The small molecule below binds the protein below.
Small molecule (SMILES): CC(C)C[C@H](NC(=O)[C@@H]1CCCN1C(=O)[C@H](CC1=CN=C2CC=CC=C12)NC(=O)[C@@H](NC(=O)[C@H](CS)NC(=O)[C@H](CO)NC(=O)[C@@H](N)CCCN=C(N)N)[C@@H](C)OP(=O)(O)O)C(=O)N1CCC[C@H]1C=O

Binding-site contacts:
Ligand atom CB contacts residue ASN180 of chain 2.H at 3.1 Å.
Ligand atom O1P contacts residue LYS54 of chain 2.H at 3.1 Å (salt-bridge).
Ligand atom CG2 contacts residue ARG134 of chain 2.H at 3.7 Å.
Ligand atom N contacts residue LEU179 of chain 2.H at 3.1 Å.
Ligand atom O contacts residue VAL183 of chain 2.H at 3.2 Å.
Ligand atom P contacts residue ARG134 of chain 2.H at 3.5 Å.
Ligand atom NE1 contacts residue ILE224 of chain 2.H at 3.7 Å.
Ligand atom CD1 contacts residue ILE224 of chain 2.H at 3.6 Å (hydrophobic).
Ligand atom CG2 contacts residue ASN180 of chain 2.H at 3.5 Å.
Ligand atom O contacts residue ASN180 of chain 2.H at 2.7 Å (h-bond).
Ligand atom CA contacts residue ASN231 of chain 2.H at 3.7 Å.
Ligand atom O1P contacts residue TYR135 of chain 2.H at 2.5 Å (h-bond).
Ligand atom O contacts residue LEU179 of chain 2.H at 3.6 Å.
Ligand atom CE2 contacts residue ILE224 of chain 2.H at 3.5 Å (hydrophobic).
Ligand atom CA contacts residue LEU179 of chain 2.H at 3.5 Å (hydrophobic).
Ligand atom P contacts residue ARG61 of chain 2.H at 3.7 Å.
Ligand atom N contacts residue LYS54 of chain 2.H at 3.7 Å.
Ligand atom CG contacts residue SER50 of chain 2.H at 3.6 Å.
Ligand atom P contacts residue TYR135 of chain 2.H at 3.6 Å.
Ligand atom O1P contacts residue ARG134 of chain 2.H at 2.6 Å (salt-bridge).
Ligand atom CB contacts residue GLU187 of chain 2.H at 3.1 Å.
Ligand atom C contacts residue ASN180 of chain 2.H at 3.4 Å.
Ligand atom CD2 contacts residue ILE224 of chain 2.H at 3.7 Å (hydrophobic).
Ligand atom N contacts residue ASN180 of chain 2.H at 2.7 Å (h-bond).
Ligand atom O2P contacts residue ARG61 of chain 2.H at 3.0 Å (salt-bridge).
Ligand atom O contacts residue LYS127 of chain 2.H at 2.8 Å (salt-bridge).
Ligand atom OG contacts residue GLU187 of chain 2.H at 3.7 Å.
Ligand atom CB contacts residue ASN231 of chain 2.H at 3.6 Å.
Ligand atom CA contacts residue ASN180 of chain 2.H at 3.2 Å.
Ligand atom CB contacts residue LEU179 of chain 2.H at 3.5 Å (hydrophobic).
Ligand atom O3P contacts residue ARG134 of chain 2.H at 2.5 Å (salt-bridge).
Ligand atom O contacts residue ASN55 of chain 2.H at 3.7 Å.
Ligand atom O contacts residue ASN231 of chain 2.H at 3.1 Å (h-bond).
Ligand atom N contacts residue ASN231 of chain 2.H at 3.1 Å (h-bond).
Ligand atom O contacts residue LYS54 of chain 2.H at 3.1 Å (salt-bridge).
Ligand atom O3P contacts residue ARG61 of chain 2.H at 3.1 Å (salt-bridge).
Ligand atom C contacts residue LEU179 of chain 2.H at 3.4 Å (hydrophobic).
Ligand atom OG contacts residue TRP235 of chain 2.H at 3.3 Å.
Ligand atom CE3 contacts residue GLY176 of chain 2.H at 3.5 Å.
Ligand atom CG2 contacts residue VAL183 of chain 2.H at 3.7 Å (hydrophobic).

Sequence of chain 2.H:
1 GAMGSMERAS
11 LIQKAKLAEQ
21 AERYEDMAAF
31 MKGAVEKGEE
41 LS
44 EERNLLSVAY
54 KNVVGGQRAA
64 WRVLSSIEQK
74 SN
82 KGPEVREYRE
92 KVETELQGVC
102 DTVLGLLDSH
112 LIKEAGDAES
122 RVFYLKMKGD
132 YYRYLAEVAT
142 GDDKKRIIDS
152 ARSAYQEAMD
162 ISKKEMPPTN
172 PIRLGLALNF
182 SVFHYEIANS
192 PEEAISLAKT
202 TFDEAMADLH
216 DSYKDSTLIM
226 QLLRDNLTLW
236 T